Binding-site contacts:
Ligand atom N1 contacts residue DC2 of chain 1.B at 2.3 Å (h-bond).
Ligand atom N6 contacts residue DT6 of chain 1.B at 3.2 Å (h-bond).
Ligand atom N1 contacts residue DT3 of chain 1.B at 2.2 Å (h-bond).
Ligand atom C2 contacts residue DT1 of chain 1.B at 2.9 Å.
Ligand atom C2 contacts residue DG7 of chain 1.B at 3.1 Å.
Ligand atom O6 contacts residue DC2 of chain 1.B at 2.3 Å (h-bond).
Ligand atom N6 contacts residue DT3 of chain 1.B at 2.6 Å (h-bond).
Ligand atom N1 contacts residue DT6 of chain 1.B at 2.6 Å (h-bond).
Ligand atom N3 contacts residue DG7 of chain 1.B at 3.5 Å (h-bond).
Ligand atom OP1 contacts residue THR233 of chain 1.C at 2.6 Å (h-bond).
Ligand atom C2 contacts residue DT3 of chain 1.B at 3.4 Å.
Ligand atom C2 contacts residue DC2 of chain 1.B at 3.2 Å.
Ligand atom OP1 contacts residue GLU232 of chain 1.C at 3.2 Å (salt-bridge).
Ligand atom O2 contacts residue DG7 of chain 1.B at 3.1 Å (h-bond).
Ligand atom C2 contacts residue DA4 of chain 1.B at 3.3 Å.
Ligand atom C4 contacts residue DA5 of chain 1.B at 3.2 Å.
Ligand atom N6 contacts residue DC2 of chain 1.B at 3.1 Å (h-bond).
Ligand atom O2 contacts residue DA4 of chain 1.B at 3.0 Å.
Ligand atom C4 contacts residue DA4 of chain 1.B at 3.2 Å.
Ligand atom OP1 contacts residue LYS230 of chain 1.C at 3.2 Å (salt-bridge).
Ligand atom C2 contacts residue DA5 of chain 1.B at 3.3 Å.
Ligand atom C2 contacts residue DT3 of chain 1.B at 2.8 Å.
Ligand atom O4 contacts residue DT3 of chain 1.B at 3.3 Å (h-bond).
Ligand atom N3 contacts residue DG7 of chain 1.B at 3.1 Å (h-bond).
Ligand atom O2 contacts residue DA5 of chain 1.B at 2.9 Å.
Ligand atom N1 contacts residue DG7 of chain 1.B at 3.3 Å (h-bond).
Ligand atom O4 contacts residue DA5 of chain 1.B at 3.1 Å (h-bond).
Ligand atom N6 contacts residue DA5 of chain 1.B at 2.9 Å (h-bond).
Ligand atom N3 contacts residue DA5 of chain 1.B at 2.4 Å (h-bond).
Ligand atom N3 contacts residue DA4 of chain 1.B at 2.4 Å (h-bond).
Ligand atom N6 contacts residue DT1 of chain 1.B at 3.2 Å (h-bond).
Ligand atom N1 contacts residue DT1 of chain 1.B at 2.7 Å (h-bond).
Ligand atom N2 contacts residue DC2 of chain 1.B at 2.3 Å (h-bond).
Ligand atom C2 contacts residue DT6 of chain 1.B at 3.0 Å.
Ligand atom O6 contacts residue DT1 of chain 1.B at 3.2 Å (h-bond).
Ligand atom C6 contacts residue DC2 of chain 1.B at 3.1 Å.
Ligand atom OP1 contacts residue LYS234 of chain 1.C at 3.0 Å (salt-bridge).
Ligand atom N2 contacts residue DT3 of chain 1.B at 2.9 Å (h-bond).
Ligand atom C6 contacts residue DT3 of chain 1.B at 3.0 Å.
Ligand atom O4 contacts residue DA4 of chain 1.B at 3.0 Å (h-bond).

The protein below binds the small molecule below.
Small molecule (SMILES): Cc1cn([C@H]2C[C@H](O[P](=O)(O)OC[C@H]3O[C@@H](n4cnc5c(N)ncnc54)C[C@@H]3O[P](=O)(O)OC[C@H]3O[C@@H](n4cnc5c(=O)nc(N)[nH]c54)C[C@@H]3O[P](=O)(O)OC[C@H]3O[C@@H](n4cnc5c(N)ncnc54)C[C@@H]3OP(=O)(O)O)[C@@H](CO[P](=O)(O)O[C@H]3C[C@H](n4cc(C)c(=O)[nH]c4=O)O[C@@H]3CO[P](=O)(O)O[C@H]3C[C@H](n4cnc5c(N)ncnc54)O[C@@H]3CO[P](=O)(O)O[C@H]3C[C@H](n4ccc(N)nc4=O)O[C@@H]3CO)O2)c(=O)[nH]c1=O

Sequence of chain 1.C:
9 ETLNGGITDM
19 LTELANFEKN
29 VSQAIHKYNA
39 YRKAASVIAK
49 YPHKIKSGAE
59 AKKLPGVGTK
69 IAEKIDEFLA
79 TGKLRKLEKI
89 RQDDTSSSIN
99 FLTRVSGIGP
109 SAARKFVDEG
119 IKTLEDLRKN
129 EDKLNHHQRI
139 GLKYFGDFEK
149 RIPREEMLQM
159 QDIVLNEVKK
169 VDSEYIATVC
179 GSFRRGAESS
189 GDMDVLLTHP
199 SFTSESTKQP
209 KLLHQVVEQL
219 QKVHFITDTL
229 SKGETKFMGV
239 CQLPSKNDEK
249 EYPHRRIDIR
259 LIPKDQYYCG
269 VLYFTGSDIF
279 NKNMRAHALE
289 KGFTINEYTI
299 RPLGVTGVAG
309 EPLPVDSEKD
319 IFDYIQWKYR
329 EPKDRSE